A small-molecule ligand and the protein it binds are described below.
Small molecule (SMILES): Nc1ncnc2c1ncn2[C@@H]1O[C@H](COP(=O)=O)[C@@H](O[P](=O)(O)OC[C@H]2O[C@@H](n3ccc(=O)[nH]c3=O)[C@H](O)[C@@H]2O)[C@H]1O

Sequence of chain 1.E:
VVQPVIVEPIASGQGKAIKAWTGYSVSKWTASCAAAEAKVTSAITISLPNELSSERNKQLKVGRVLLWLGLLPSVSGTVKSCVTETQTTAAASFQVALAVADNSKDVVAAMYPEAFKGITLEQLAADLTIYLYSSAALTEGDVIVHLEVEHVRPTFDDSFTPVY

Binding-site contacts:
Ligand atom C2' contacts residue GLU140 of chain 1.E at 3.5 Å.
Ligand atom C1' contacts residue TRP47 of chain 1.E at 4.3 Å (hydrophobic).
Ligand atom N7 contacts residue TRP47 of chain 1.E at 4.0 Å.
Ligand atom N9 contacts residue LYS143 of chain 1.E at 3.8 Å.
Ligand atom C6 contacts residue TRP47 of chain 1.E at 3.9 Å (hydrophobic).
Ligand atom C1' contacts residue LYS143 of chain 1.E at 4.0 Å.
Ligand atom C8 contacts residue LYS143 of chain 1.E at 2.8 Å.
Ligand atom N7 contacts residue LYS143 of chain 1.E at 3.7 Å.
Ligand atom C2' contacts residue LYS143 of chain 1.E at 4.5 Å.
Ligand atom C8 contacts residue TRP47 of chain 1.E at 4.0 Å (hydrophobic).
Ligand atom O4' contacts residue TRP47 of chain 1.E at 4.0 Å.
Ligand atom C4 contacts residue TRP47 of chain 1.E at 3.9 Å (hydrophobic).
Ligand atom C5 contacts residue TRP47 of chain 1.E at 4.0 Å (hydrophobic).
Ligand atom O4' contacts residue LYS143 of chain 1.E at 4.2 Å.
Ligand atom N1 contacts residue TRP47 of chain 1.E at 3.8 Å.
Ligand atom N6 contacts residue TRP47 of chain 1.E at 4.2 Å.
Ligand atom O4' contacts residue GLU140 of chain 1.E at 4.1 Å.
Ligand atom N3 contacts residue TRP47 of chain 1.E at 3.9 Å.
Ligand atom C2 contacts residue TRP47 of chain 1.E at 3.8 Å (hydrophobic).
Ligand atom C1' contacts residue GLU140 of chain 1.E at 3.2 Å.
Ligand atom C8 contacts residue GLU140 of chain 1.E at 4.1 Å.
Ligand atom O2' contacts residue GLU140 of chain 1.E at 3.0 Å (salt-bridge).
Ligand atom N9 contacts residue GLU140 of chain 1.E at 4.1 Å.
Ligand atom N9 contacts residue TRP47 of chain 1.E at 4.0 Å.